Sequence of chain 1.F:
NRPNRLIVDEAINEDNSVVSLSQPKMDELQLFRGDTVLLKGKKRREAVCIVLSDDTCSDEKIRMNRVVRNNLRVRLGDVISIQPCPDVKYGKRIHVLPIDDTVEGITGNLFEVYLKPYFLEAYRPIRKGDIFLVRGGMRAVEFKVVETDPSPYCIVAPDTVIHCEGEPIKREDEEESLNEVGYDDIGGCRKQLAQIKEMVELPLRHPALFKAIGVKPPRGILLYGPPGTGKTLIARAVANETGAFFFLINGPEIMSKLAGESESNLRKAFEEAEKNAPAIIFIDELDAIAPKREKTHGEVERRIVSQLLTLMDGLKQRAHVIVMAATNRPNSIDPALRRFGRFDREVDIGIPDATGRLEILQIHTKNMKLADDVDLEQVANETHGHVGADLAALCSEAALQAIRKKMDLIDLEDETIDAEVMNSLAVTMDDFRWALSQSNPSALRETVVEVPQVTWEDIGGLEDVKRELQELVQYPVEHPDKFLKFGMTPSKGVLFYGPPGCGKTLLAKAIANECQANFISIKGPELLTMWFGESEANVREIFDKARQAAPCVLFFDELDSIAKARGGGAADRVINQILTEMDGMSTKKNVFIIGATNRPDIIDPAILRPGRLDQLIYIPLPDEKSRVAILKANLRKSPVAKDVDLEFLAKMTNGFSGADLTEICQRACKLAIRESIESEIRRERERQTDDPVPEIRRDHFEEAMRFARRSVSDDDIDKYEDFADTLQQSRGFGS

This small molecule binds to this protein.
Small molecule (SMILES): Nc1ncnc2c1ncn2[C@@H]1O[C@H](COP(=O)(O)OP(=O)(O)OP(O)(O)=S)[C@@H](O)[C@H]1O

Sequence of chain 1.A:
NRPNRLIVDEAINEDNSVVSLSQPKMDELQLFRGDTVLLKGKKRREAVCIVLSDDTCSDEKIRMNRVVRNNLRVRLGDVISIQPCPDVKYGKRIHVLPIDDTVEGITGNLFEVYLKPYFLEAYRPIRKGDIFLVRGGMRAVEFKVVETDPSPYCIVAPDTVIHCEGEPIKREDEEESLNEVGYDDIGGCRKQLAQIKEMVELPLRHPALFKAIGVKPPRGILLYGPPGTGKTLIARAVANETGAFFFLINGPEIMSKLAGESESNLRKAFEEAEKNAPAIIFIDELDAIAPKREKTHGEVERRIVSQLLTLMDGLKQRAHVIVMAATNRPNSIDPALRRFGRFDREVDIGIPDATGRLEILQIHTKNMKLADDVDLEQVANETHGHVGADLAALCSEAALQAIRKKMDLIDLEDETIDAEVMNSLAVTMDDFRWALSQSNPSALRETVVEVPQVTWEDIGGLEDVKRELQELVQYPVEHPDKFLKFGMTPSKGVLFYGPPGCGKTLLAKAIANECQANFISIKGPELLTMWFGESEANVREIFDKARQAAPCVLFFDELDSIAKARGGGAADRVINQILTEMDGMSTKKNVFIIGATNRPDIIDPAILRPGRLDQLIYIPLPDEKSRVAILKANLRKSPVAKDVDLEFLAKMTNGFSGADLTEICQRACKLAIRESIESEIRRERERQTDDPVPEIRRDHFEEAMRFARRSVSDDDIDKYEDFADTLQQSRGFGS

Binding-site contacts:
Ligand atom N3 contacts residue LEU525 of chain 1.F at 3.7 Å.
Ligand atom O2A contacts residue LEU525 of chain 1.F at 3.0 Å (h-bond).
Ligand atom O1A contacts residue MG1 of chain 1.JA at 3.6 Å.
Ligand atom C4 contacts residue LEU525 of chain 1.F at 3.6 Å (hydrophobic).
Ligand atom O2B contacts residue LYS523 of chain 1.F at 3.1 Å.
Ligand atom O1B contacts residue THR524 of chain 1.F at 2.8 Å (h-bond).
Ligand atom PG contacts residue ARG765 of chain 1.A at 3.3 Å.
Ligand atom O1B contacts residue MG1 of chain 1.JA at 3.0 Å.
Ligand atom O2G contacts residue MG1 of chain 1.JA at 2.6 Å.
Ligand atom C1' contacts residue ALA684 of chain 1.F at 3.7 Å (hydrophobic).
Ligand atom C1' contacts residue THR687 of chain 1.F at 3.5 Å.
Ligand atom O1A contacts residue THR524 of chain 1.F at 3.1 Å (h-bond).
Ligand atom O3A contacts residue LYS523 of chain 1.F at 3.1 Å (salt-bridge).
Ligand atom O4' contacts residue ALA684 of chain 1.F at 3.2 Å.
Ligand atom O3G contacts residue ASN623 of chain 1.F at 3.3 Å (h-bond).
Ligand atom S1G contacts residue ARG765 of chain 1.A at 3.0 Å (salt-bridge).
Ligand atom N7 contacts residue CYS521 of chain 1.F at 3.3 Å.
Ligand atom N1 contacts residue GLY479 of chain 1.F at 3.1 Å (h-bond).
Ligand atom O2A contacts residue THR524 of chain 1.F at 3.3 Å.
Ligand atom C6 contacts residue ILE655 of chain 1.F at 3.7 Å (hydrophobic).
Ligand atom N7 contacts residue GLY522 of chain 1.F at 3.4 Å (h-bond).
Ligand atom N6 contacts residue GLY479 of chain 1.F at 3.3 Å (h-bond).
Ligand atom N9 contacts residue GLY683 of chain 1.F at 3.5 Å.
Ligand atom C2 contacts residue ASP477 of chain 1.F at 3.3 Å.
Ligand atom S1G contacts residue PRO635 of chain 1.A at 3.5 Å.
Ligand atom C8 contacts residue GLY683 of chain 1.F at 3.3 Å.
Ligand atom O3A contacts residue THR524 of chain 1.F at 3.5 Å (h-bond).
Ligand atom O3G contacts residue ARG765 of chain 1.A at 2.5 Å (salt-bridge).
Ligand atom O3A contacts residue GLY522 of chain 1.F at 3.2 Å (h-bond).
Ligand atom N6 contacts residue CYS521 of chain 1.F at 3.7 Å.
Ligand atom N1 contacts residue ILE655 of chain 1.F at 3.6 Å.
Ligand atom N6 contacts residue ILE655 of chain 1.F at 3.7 Å.
Ligand atom C8 contacts residue GLY520 of chain 1.F at 3.5 Å.
Ligand atom N6 contacts residue ILE478 of chain 1.F at 3.5 Å.
Ligand atom N7 contacts residue GLY683 of chain 1.F at 3.5 Å.
Ligand atom O2A contacts residue GLY522 of chain 1.F at 3.5 Å.
Ligand atom N1 contacts residue ILE478 of chain 1.F at 3.5 Å.
Ligand atom O3B contacts residue GLY520 of chain 1.F at 2.8 Å (h-bond).
Ligand atom C8 contacts residue ALA684 of chain 1.F at 3.4 Å (hydrophobic).
Ligand atom O2' contacts residue THR687 of chain 1.F at 3.3 Å (h-bond).